Sequence of chain 1.C:
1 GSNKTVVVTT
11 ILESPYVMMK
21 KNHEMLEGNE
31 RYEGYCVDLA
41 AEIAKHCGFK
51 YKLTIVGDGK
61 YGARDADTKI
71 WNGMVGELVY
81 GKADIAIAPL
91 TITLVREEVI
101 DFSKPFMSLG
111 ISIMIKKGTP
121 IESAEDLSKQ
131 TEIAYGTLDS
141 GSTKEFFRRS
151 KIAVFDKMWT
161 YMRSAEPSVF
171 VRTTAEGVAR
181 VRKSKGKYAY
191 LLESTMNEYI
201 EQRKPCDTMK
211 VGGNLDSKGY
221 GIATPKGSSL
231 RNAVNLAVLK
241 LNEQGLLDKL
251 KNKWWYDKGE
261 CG

This protein binds this small molecule.
Small molecule (SMILES): CC1=CN2CCS(=O)(=O)N=C2C(c2ccc(OC3CCCCC3)cc2)=N1

Binding-site contacts:
Ligand atom O23 contacts residue ILE92 of chain 1.C at 3.4 Å.
Ligand atom C19 contacts residue SER217 of chain 1.C at 3.8 Å.
Ligand atom C19 contacts residue PHE106 of chain 1.D at 3.8 Å (hydrophobic).
Ligand atom C11 contacts residue ASN242 of chain 1.C at 3.5 Å.
Ligand atom O25 contacts residue LYS218 of chain 1.D at 3.7 Å.
Ligand atom C2 contacts residue PRO105 of chain 1.D at 3.5 Å (hydrophobic).
Ligand atom C13 contacts residue MET107 of chain 1.C at 3.8 Å (hydrophobic).
Ligand atom C4 contacts residue PRO105 of chain 1.D at 3.8 Å (hydrophobic).
Ligand atom C14 contacts residue SER217 of chain 1.D at 3.7 Å.
Ligand atom O24 contacts residue ILE92 of chain 1.C at 3.5 Å.
Ligand atom C14 contacts residue PRO105 of chain 1.C at 3.5 Å (hydrophobic).
Ligand atom S26 contacts residue GLY219 of chain 1.C at 3.8 Å.
Ligand atom N22 contacts residue PRO105 of chain 1.D at 3.4 Å (h-bond).
Ligand atom C12 contacts residue LEU247 of chain 1.C at 3.8 Å (hydrophobic).
Ligand atom C11 contacts residue PHE106 of chain 1.C at 3.7 Å (hydrophobic).
Ligand atom C11 contacts residue SER217 of chain 1.D at 3.8 Å.
Ligand atom O23 contacts residue LYS104 of chain 1.D at 3.6 Å.
Ligand atom C1 contacts residue LYS218 of chain 1.C at 3.8 Å.
Ligand atom O24 contacts residue GLY219 of chain 1.C at 2.9 Å (h-bond).
Ligand atom C7 contacts residue SER217 of chain 1.C at 3.5 Å.
Ligand atom C16 contacts residue PRO105 of chain 1.D at 3.4 Å (hydrophobic).
Ligand atom C7 contacts residue PRO105 of chain 1.D at 3.7 Å (hydrophobic).
Ligand atom C16 contacts residue ASN242 of chain 1.D at 3.5 Å.
Ligand atom C5 contacts residue PRO105 of chain 1.D at 3.9 Å (hydrophobic).
Ligand atom C1 contacts residue PRO105 of chain 1.C at 3.8 Å (hydrophobic).
Ligand atom C3 contacts residue PRO105 of chain 1.C at 3.5 Å (hydrophobic).
Ligand atom C13 contacts residue PHE106 of chain 1.C at 3.7 Å (hydrophobic).
Ligand atom C14 contacts residue ASN242 of chain 1.C at 3.8 Å.
Ligand atom C7 contacts residue ASN242 of chain 1.D at 3.7 Å.
Ligand atom C17 contacts residue PRO105 of chain 1.D at 3.3 Å (hydrophobic).
Ligand atom O24 contacts residue LYS218 of chain 1.C at 3.8 Å.
Ligand atom C4 contacts residue LYS218 of chain 1.D at 3.4 Å.
Ligand atom C4 contacts residue GLY219 of chain 1.D at 3.8 Å.
Ligand atom C12 contacts residue PRO105 of chain 1.C at 3.5 Å (hydrophobic).
Ligand atom N21 contacts residue GLY219 of chain 1.C at 3.7 Å.
Ligand atom O23 contacts residue PRO105 of chain 1.C at 3.4 Å.
Ligand atom O23 contacts residue PRO105 of chain 1.D at 3.4 Å.
Ligand atom C15 contacts residue SER217 of chain 1.D at 3.8 Å.
Ligand atom N21 contacts residue PRO105 of chain 1.D at 3.6 Å.
Ligand atom C12 contacts residue ASN242 of chain 1.C at 3.5 Å.

Sequence of chain 1.D:
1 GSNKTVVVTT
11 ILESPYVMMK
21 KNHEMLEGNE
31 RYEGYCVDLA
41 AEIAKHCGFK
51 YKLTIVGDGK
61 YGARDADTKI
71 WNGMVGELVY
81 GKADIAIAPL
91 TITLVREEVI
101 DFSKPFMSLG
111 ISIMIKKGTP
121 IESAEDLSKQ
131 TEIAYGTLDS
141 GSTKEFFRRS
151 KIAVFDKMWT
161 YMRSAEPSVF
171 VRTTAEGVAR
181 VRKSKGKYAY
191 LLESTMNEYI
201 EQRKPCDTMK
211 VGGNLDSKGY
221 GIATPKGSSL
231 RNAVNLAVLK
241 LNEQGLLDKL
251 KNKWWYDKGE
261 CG